A small-molecule ligand and the protein it binds are described below.
Small molecule (SMILES): CCCCCCCC(=O)OC[C@H](COP(=O)(O)O[C@@H]1[C@H](O)[C@H](O)[C@@H](OP(=O)(O)O)[C@H](OP(=O)(O)O)[C@H]1O)OC(=O)CCCCCCC

Binding-site contacts:
Ligand atom O53 contacts residue ARG151 of chain 1.B at 3.1 Å (salt-bridge).
Ligand atom O13 contacts residue TRP44 of chain 1.B at 3.4 Å.
Ligand atom O3C contacts residue TRP44 of chain 1.B at 3.6 Å.
Ligand atom O12 contacts residue ARG45 of chain 1.B at 2.8 Å (salt-bridge).
Ligand atom C2B contacts residue TRP44 of chain 1.B at 3.4 Å (hydrophobic).
Ligand atom C1C contacts residue TRP44 of chain 1.B at 4.1 Å (hydrophobic).
Ligand atom C2A contacts residue ARG45 of chain 1.B at 4.2 Å.
Ligand atom C6 contacts residue GLN43 of chain 1.B at 4.2 Å.
Ligand atom O52 contacts residue LYS153 of chain 1.B at 4.1 Å.
Ligand atom O52 contacts residue LYS154 of chain 1.B at 4.2 Å.
Ligand atom C6 contacts residue TRP44 of chain 1.B at 4.3 Å (hydrophobic).
Ligand atom O13 contacts residue ARG45 of chain 1.B at 3.8 Å.
Ligand atom O42 contacts residue ARG16 of chain 1.B at 2.3 Å (salt-bridge).
Ligand atom O11 contacts residue ARG45 of chain 1.B at 4.3 Å.
Ligand atom O6 contacts residue TRP44 of chain 1.B at 3.3 Å (h-bond).
Ligand atom O1 contacts residue GLN43 of chain 1.B at 3.6 Å.
Ligand atom O53 contacts residue MET42 of chain 1.B at 4.0 Å.
Ligand atom O1B contacts residue TRP44 of chain 1.B at 3.7 Å.
Ligand atom O2 contacts residue GLN43 of chain 1.B at 4.0 Å.
Ligand atom C1 contacts residue TRP44 of chain 1.B at 4.4 Å (hydrophobic).
Ligand atom P1 contacts residue GLN43 of chain 1.B at 4.0 Å.
Ligand atom P4 contacts residue ARG16 of chain 1.B at 3.2 Å.
Ligand atom C3C contacts residue TRP44 of chain 1.B at 3.9 Å (hydrophobic).
Ligand atom C2C contacts residue TRP44 of chain 1.B at 3.9 Å (hydrophobic).
Ligand atom P1 contacts residue ARG45 of chain 1.B at 4.2 Å.
Ligand atom O4 contacts residue ARG16 of chain 1.B at 4.3 Å.
Ligand atom C1B contacts residue TRP44 of chain 1.B at 3.6 Å (hydrophobic).
Ligand atom O51 contacts residue LYS153 of chain 1.B at 2.5 Å (salt-bridge).
Ligand atom P1 contacts residue TRP44 of chain 1.B at 4.2 Å.
Ligand atom O1 contacts residue TRP44 of chain 1.B at 3.7 Å.
Ligand atom O6 contacts residue MET42 of chain 1.B at 4.1 Å.
Ligand atom O6 contacts residue GLN43 of chain 1.B at 3.6 Å.
Ligand atom O41 contacts residue ARG16 of chain 1.B at 4.2 Å.
Ligand atom O12 contacts residue GLN43 of chain 1.B at 3.1 Å (h-bond).
Ligand atom O43 contacts residue ARG16 of chain 1.B at 2.9 Å (salt-bridge).
Ligand atom P5 contacts residue LYS153 of chain 1.B at 3.9 Å.
Ligand atom O52 contacts residue ARG151 of chain 1.B at 3.7 Å.
Ligand atom P5 contacts residue ARG151 of chain 1.B at 3.3 Å.
Ligand atom O51 contacts residue ARG151 of chain 1.B at 2.4 Å (salt-bridge).
Ligand atom O53 contacts residue LYS148 of chain 1.B at 3.0 Å (salt-bridge).

Sequence of chain 1.B:
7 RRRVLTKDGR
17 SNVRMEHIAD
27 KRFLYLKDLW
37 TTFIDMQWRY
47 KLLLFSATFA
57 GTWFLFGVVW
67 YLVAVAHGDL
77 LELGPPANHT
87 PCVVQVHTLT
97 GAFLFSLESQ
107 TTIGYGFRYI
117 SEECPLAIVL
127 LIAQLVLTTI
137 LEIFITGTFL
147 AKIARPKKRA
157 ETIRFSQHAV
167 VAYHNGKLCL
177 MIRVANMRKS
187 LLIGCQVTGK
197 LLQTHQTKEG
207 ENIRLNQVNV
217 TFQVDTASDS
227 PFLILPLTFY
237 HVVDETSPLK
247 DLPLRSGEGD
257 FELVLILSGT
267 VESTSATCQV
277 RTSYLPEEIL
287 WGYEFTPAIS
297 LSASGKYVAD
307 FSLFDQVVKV